This protein binds this small molecule.
Small molecule (SMILES): CCCCCCCCCC(=O)N[C@@H](CCCN=C(N)N)C(=O)N[C@H](C(=O)N[C@@H](CCCCN)C(=O)N[C@@H](CCCN=C(N)N)[C@@H](C)O)C(C)C

Binding-site contacts:
Ligand atom C1 contacts residue SER261 of chain 1.B at 2.3 Å.
Ligand atom NE contacts residue GLU129 of chain 1.B at 3.0 Å (salt-bridge).
Ligand atom CE contacts residue ASP47 of chain 1.B at 3.1 Å.
Ligand atom CA contacts residue SO41 of chain 1.ZC at 3.4 Å.
Ligand atom O contacts residue GLY148 of chain 1.B at 3.2 Å (h-bond).
Ligand atom N contacts residue SER146 of chain 1.B at 2.9 Å (h-bond).
Ligand atom C contacts residue HIS87 of chain 1.B at 2.7 Å.
Ligand atom CB contacts residue SER261 of chain 1.B at 2.8 Å.
Ligand atom NH1 contacts residue ASP157 of chain 1.B at 2.9 Å (salt-bridge).
Ligand atom N contacts residue SO41 of chain 1.ZC at 2.9 Å (h-bond).
Ligand atom NH1 contacts residue ASP199 of chain 1.B at 2.7 Å (salt-bridge).
Ligand atom NH1 contacts residue TYR201 of chain 1.B at 2.9 Å (h-bond).
Ligand atom CG contacts residue SO41 of chain 1.ZC at 3.2 Å.
Ligand atom NZ contacts residue ASP47 of chain 1.B at 2.8 Å (salt-bridge).
Ligand atom CZ contacts residue ASP157 of chain 1.B at 3.2 Å.
Ligand atom C9 contacts residue GLU150 of chain 1.B at 3.3 Å.
Ligand atom CA contacts residue GLY148 of chain 1.B at 3.4 Å.
Ligand atom NH1 contacts residue PRO149 of chain 1.B at 3.3 Å (h-bond).
Ligand atom NH1 contacts residue GLY148 of chain 1.B at 3.4 Å.
Ligand atom C5 contacts residue GLU150 of chain 1.B at 3.4 Å.
Ligand atom N contacts residue SER261 of chain 1.B at 3.0 Å (h-bond).
Ligand atom NH1 contacts residue ASP151 of chain 1.B at 3.2 Å (salt-bridge).
Ligand atom NZ contacts residue ASP84 of chain 1.B at 2.9 Å (salt-bridge).
Ligand atom NZ contacts residue ASN85 of chain 1.B at 3.1 Å (h-bond).
Ligand atom O contacts residue TRP147 of chain 1.B at 3.2 Å.
Ligand atom NE contacts residue TYR201 of chain 1.B at 3.2 Å (h-bond).
Ligand atom CB contacts residue ASN188 of chain 1.B at 3.4 Å.
Ligand atom C contacts residue SER261 of chain 1.B at 1.4 Å.
Ligand atom CA contacts residue SER261 of chain 1.B at 2.5 Å.
Ligand atom NH2 contacts residue ALA185 of chain 1.B at 2.8 Å (h-bond).
Ligand atom NH2 contacts residue ASP157 of chain 1.B at 2.6 Å (salt-bridge).
Ligand atom N contacts residue GLY148 of chain 1.B at 2.9 Å (h-bond).
Ligand atom O contacts residue SER261 of chain 1.B at 2.3 Å (h-bond).
Ligand atom CA contacts residue ASN188 of chain 1.B at 3.3 Å.
Ligand atom N contacts residue HIS87 of chain 1.B at 3.2 Å (h-bond).
Ligand atom CZ contacts residue ASP199 of chain 1.B at 3.3 Å.
Ligand atom NE contacts residue ASP151 of chain 1.B at 3.2 Å (salt-bridge).
Ligand atom NH2 contacts residue ASP199 of chain 1.B at 3.0 Å (salt-bridge).
Ligand atom O contacts residue ASN188 of chain 1.B at 2.9 Å (h-bond).
Ligand atom C1 contacts residue HIS87 of chain 1.B at 1.5 Å.

Sequence of chain 1.B:
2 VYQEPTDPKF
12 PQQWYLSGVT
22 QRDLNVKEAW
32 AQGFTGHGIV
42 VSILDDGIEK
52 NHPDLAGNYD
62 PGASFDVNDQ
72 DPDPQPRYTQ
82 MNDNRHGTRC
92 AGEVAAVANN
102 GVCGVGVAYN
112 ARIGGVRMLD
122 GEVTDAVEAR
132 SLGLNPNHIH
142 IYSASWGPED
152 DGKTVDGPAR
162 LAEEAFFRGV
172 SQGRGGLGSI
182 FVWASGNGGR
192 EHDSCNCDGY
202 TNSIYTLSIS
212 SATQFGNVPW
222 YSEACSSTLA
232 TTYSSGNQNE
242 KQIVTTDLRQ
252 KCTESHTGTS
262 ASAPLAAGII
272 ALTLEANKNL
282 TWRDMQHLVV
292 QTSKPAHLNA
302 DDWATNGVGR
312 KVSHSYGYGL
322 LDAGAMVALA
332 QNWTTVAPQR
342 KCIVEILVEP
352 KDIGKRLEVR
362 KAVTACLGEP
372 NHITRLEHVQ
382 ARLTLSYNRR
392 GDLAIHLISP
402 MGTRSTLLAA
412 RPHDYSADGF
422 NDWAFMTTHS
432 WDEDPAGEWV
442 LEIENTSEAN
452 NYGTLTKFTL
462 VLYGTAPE